Binding-site contacts:
Ligand atom C6 contacts residue SER55 of chain 1.A at 3.6 Å.
Ligand atom B contacts residue SER55 of chain 1.A at 1.4 Å.
Ligand atom C1 contacts residue SER55 of chain 1.A at 2.4 Å.
Ligand atom C2 contacts residue GLY288 of chain 1.A at 2.7 Å.
Ligand atom C3 contacts residue GLY288 of chain 1.A at 2.5 Å.
Ligand atom C2 contacts residue TYR146 of chain 1.A at 2.7 Å (hydrophobic).
Ligand atom B contacts residue LYS58 of chain 1.A at 3.9 Å.
Ligand atom O2 contacts residue TYR146 of chain 1.A at 2.6 Å (h-bond).
Ligand atom C3 contacts residue TYR146 of chain 1.A at 4.0 Å (hydrophobic).
Ligand atom N1 contacts residue GLY288 of chain 1.A at 3.1 Å (h-bond).
Ligand atom B contacts residue TYR146 of chain 1.A at 2.7 Å.
Ligand atom C5 contacts residue GLY289 of chain 1.A at 3.9 Å.
Ligand atom C2 contacts residue HIS287 of chain 1.A at 3.5 Å.
Ligand atom C4 contacts residue LEU320 of chain 1.A at 4.0 Å (hydrophobic).
Ligand atom O1 contacts residue TYR146 of chain 1.A at 4.1 Å.
Ligand atom O1 contacts residue SER55 of chain 1.A at 2.3 Å (h-bond).
Ligand atom C6 contacts residue GLY289 of chain 1.A at 3.8 Å.
Ligand atom C5 contacts residue LEU320 of chain 1.A at 4.0 Å (hydrophobic).
Ligand atom C6 contacts residue GLY288 of chain 1.A at 3.3 Å.
Ligand atom C4 contacts residue GLY288 of chain 1.A at 2.7 Å.
Ligand atom C1 contacts residue TYR146 of chain 1.A at 3.0 Å (hydrophobic).
Ligand atom C3 contacts residue SER55 of chain 1.A at 4.1 Å.
Ligand atom O2 contacts residue SER55 of chain 1.A at 2.3 Å (h-bond).
Ligand atom N1 contacts residue PHE276 of chain 1.A at 3.7 Å.
Ligand atom C4 contacts residue GLY289 of chain 1.A at 4.1 Å.
Ligand atom O1 contacts residue GLY54 of chain 1.A at 4.1 Å.
Ligand atom C1 contacts residue GLY288 of chain 1.A at 3.1 Å.
Ligand atom O1 contacts residue GLY289 of chain 1.A at 4.2 Å.
Ligand atom O1 contacts residue GLN290 of chain 1.A at 3.5 Å (h-bond).
Ligand atom C1 contacts residue GLN290 of chain 1.A at 4.1 Å.
Ligand atom N1 contacts residue HIS287 of chain 1.A at 3.5 Å.
Ligand atom C5 contacts residue GLN290 of chain 1.A at 3.6 Å.
Ligand atom B contacts residue GLY288 of chain 1.A at 4.1 Å.
Ligand atom C1 contacts residue GLY289 of chain 1.A at 4.2 Å.
Ligand atom C2 contacts residue SER55 of chain 1.A at 2.9 Å.
Ligand atom O2 contacts residue LYS58 of chain 1.A at 3.8 Å.
Ligand atom C3 contacts residue HIS287 of chain 1.A at 3.9 Å.
Ligand atom C6 contacts residue GLN290 of chain 1.A at 3.2 Å.
Ligand atom O2 contacts residue SER148 of chain 1.A at 4.0 Å.
Ligand atom C5 contacts residue GLY288 of chain 1.A at 3.1 Å.

Sequence of chain 1.A:
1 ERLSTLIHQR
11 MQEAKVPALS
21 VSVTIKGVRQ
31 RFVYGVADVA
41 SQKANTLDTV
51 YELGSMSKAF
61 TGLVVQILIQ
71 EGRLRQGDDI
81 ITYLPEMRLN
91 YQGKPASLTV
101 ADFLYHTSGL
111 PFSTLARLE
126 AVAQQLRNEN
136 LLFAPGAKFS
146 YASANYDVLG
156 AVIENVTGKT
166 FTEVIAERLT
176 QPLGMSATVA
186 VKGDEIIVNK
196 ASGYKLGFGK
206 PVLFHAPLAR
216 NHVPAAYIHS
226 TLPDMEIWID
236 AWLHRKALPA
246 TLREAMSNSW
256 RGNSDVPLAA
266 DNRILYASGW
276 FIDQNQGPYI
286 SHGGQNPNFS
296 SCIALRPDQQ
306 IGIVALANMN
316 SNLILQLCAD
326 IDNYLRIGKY

A protein and the small-molecule ligand that binds it are described below.
Small molecule (SMILES): Nc1cccc(B(O)O)c1